The small molecule below binds the protein below.
Small molecule (SMILES): CC(=O)N[C@@H]1[C@@H](O)[C@H](O)[C@@H](CO)O[C@H]1O

Sequence of chain 1.E:
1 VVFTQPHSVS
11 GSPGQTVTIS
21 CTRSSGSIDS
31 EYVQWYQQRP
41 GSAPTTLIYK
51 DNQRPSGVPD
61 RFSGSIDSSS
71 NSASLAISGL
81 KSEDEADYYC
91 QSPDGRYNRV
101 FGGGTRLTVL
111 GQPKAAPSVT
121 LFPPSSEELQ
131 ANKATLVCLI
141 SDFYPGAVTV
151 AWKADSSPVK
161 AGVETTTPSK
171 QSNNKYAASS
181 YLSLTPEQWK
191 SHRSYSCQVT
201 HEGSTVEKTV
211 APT

Sequence of chain 1.F:
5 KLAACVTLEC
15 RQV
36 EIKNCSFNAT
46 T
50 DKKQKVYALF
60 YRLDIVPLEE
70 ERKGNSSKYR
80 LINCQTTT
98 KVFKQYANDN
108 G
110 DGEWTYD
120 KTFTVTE

Binding-site contacts:
Ligand atom O5 contacts residue ASN74 of chain 1.F at 2.4 Å (h-bond).
Ligand atom N2 contacts residue ASN74 of chain 1.F at 2.9 Å (h-bond).
Ligand atom C4 contacts residue ASN74 of chain 1.F at 4.3 Å.
Ligand atom C3 contacts residue ASN74 of chain 1.F at 3.8 Å.
Ligand atom O3 contacts residue SER30 of chain 1.E at 4.1 Å.
Ligand atom C2 contacts residue ASN74 of chain 1.F at 2.5 Å.
Ligand atom C1 contacts residue ASN74 of chain 1.F at 1.4 Å.
Ligand atom C8 contacts residue GLY73 of chain 1.F at 3.3 Å.
Ligand atom O6 contacts residue ARG96 of chain 1.E at 4.3 Å.
Ligand atom C6 contacts residue GLY95 of chain 1.E at 4.0 Å.
Ligand atom C7 contacts residue GLY73 of chain 1.F at 3.9 Å.
Ligand atom O6 contacts residue GLY95 of chain 1.E at 4.2 Å.
Ligand atom C7 contacts residue SER30 of chain 1.E at 4.1 Å.
Ligand atom C5 contacts residue ASN74 of chain 1.F at 3.7 Å.
Ligand atom C7 contacts residue ASN74 of chain 1.F at 4.2 Å.
Ligand atom N2 contacts residue GLY73 of chain 1.F at 3.5 Å (h-bond).
Ligand atom N2 contacts residue SER30 of chain 1.E at 4.4 Å.
Ligand atom O7 contacts residue SER30 of chain 1.E at 3.2 Å.